This protein binds this small molecule.
Small molecule (SMILES): CC(=O)N[C@@H]1[C@@H](O)[C@H](O)[C@@H](CO)O[C@H]1O

Sequence of chain 1.A:
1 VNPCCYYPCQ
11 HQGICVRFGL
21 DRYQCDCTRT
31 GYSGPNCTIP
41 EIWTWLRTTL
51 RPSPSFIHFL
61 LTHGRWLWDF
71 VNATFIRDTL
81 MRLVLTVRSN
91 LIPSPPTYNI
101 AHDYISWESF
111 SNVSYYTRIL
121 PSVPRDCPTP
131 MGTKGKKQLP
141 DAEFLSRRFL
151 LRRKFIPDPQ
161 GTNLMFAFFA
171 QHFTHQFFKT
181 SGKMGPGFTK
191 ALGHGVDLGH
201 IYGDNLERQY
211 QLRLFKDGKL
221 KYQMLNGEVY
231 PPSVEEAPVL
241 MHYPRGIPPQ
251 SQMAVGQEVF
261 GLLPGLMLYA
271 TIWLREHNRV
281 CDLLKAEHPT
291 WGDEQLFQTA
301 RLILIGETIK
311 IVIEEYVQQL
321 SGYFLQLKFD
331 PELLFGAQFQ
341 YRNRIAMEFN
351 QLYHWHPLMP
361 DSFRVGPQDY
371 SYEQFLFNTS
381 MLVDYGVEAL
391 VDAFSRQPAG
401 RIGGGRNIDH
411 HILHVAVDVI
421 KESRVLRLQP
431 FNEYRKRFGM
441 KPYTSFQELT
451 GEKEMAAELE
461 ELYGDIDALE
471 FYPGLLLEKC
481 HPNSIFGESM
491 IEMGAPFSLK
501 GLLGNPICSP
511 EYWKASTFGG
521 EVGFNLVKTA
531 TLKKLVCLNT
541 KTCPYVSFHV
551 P

Binding-site contacts:
Ligand atom O5 contacts residue ASN36 of chain 1.A at 3.4 Å (h-bond).
Ligand atom O6 contacts residue TYR6 of chain 1.A at 4.0 Å.
Ligand atom C7 contacts residue ASN36 of chain 1.A at 3.2 Å.
Ligand atom C6 contacts residue PRO8 of chain 1.A at 4.3 Å (hydrophobic).
Ligand atom C8 contacts residue ASN36 of chain 1.A at 4.2 Å.
Ligand atom O5 contacts residue TYR23 of chain 1.A at 3.2 Å (h-bond).
Ligand atom C6 contacts residue TYR6 of chain 1.A at 4.4 Å (hydrophobic).
Ligand atom O6 contacts residue PRO8 of chain 1.A at 4.3 Å.
Ligand atom C1 contacts residue TYR23 of chain 1.A at 3.3 Å (hydrophobic).
Ligand atom O7 contacts residue ASN36 of chain 1.A at 2.7 Å (h-bond).
Ligand atom C1 contacts residue ASN36 of chain 1.A at 2.6 Å.
Ligand atom C6 contacts residue TYR23 of chain 1.A at 4.4 Å (hydrophobic).
Ligand atom C5 contacts residue TYR23 of chain 1.A at 3.8 Å (hydrophobic).
Ligand atom C2 contacts residue ASN36 of chain 1.A at 3.4 Å.
Ligand atom C8 contacts residue PRO35 of chain 1.A at 4.5 Å (hydrophobic).
Ligand atom O5 contacts residue PRO8 of chain 1.A at 4.0 Å.
Ligand atom N2 contacts residue ASN36 of chain 1.A at 3.5 Å (h-bond).